Sequence of chain 1.A:
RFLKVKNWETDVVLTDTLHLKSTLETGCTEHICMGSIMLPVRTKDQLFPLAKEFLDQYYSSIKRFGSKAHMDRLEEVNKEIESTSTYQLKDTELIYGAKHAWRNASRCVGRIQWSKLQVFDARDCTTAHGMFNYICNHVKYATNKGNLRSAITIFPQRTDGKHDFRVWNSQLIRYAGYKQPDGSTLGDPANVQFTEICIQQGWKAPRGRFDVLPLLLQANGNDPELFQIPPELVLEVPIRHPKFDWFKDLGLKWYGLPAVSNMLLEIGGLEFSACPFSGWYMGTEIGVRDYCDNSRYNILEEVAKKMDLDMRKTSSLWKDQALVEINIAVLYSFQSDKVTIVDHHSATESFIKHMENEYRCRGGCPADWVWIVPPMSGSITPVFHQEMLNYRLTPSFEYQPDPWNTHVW

Binding-site contacts:
Ligand atom C5' contacts residue TRP382 of chain 1.A at 3.4 Å (hydrophobic).
Ligand atom F13 contacts residue PRO269 of chain 1.A at 3.6 Å.
Ligand atom C1 contacts residue GLN182 of chain 1.A at 3.6 Å.
Ligand atom C15 contacts residue TRP291 of chain 1.A at 3.2 Å (hydrophobic).
Ligand atom C2' contacts residue H4B1 of chain 1.D at 3.6 Å.
Ligand atom C3 contacts residue VAL271 of chain 1.A at 3.7 Å (hydrophobic).
Ligand atom C16 contacts residue GLU296 of chain 1.A at 3.0 Å.
Ligand atom C15 contacts residue HEM1 of chain 1.C at 3.5 Å.
Ligand atom N6A contacts residue ARG118 of chain 1.A at 3.5 Å (salt-bridge).
Ligand atom N2 contacts residue HEM1 of chain 1.C at 3.0 Å (h-bond).
Ligand atom N1' contacts residue HEM1 of chain 1.C at 2.8 Å (h-bond).
Ligand atom C2 contacts residue GLN182 of chain 1.A at 3.4 Å.
Ligand atom C8A contacts residue TRP10 of chain 1.B at 3.5 Å (hydrophobic).
Ligand atom F13 contacts residue PHE288 of chain 1.A at 3.6 Å.
Ligand atom C3 contacts residue GLU296 of chain 1.A at 3.6 Å.
Ligand atom C11 contacts residue GLU296 of chain 1.A at 3.6 Å.
Ligand atom C5' contacts residue H4B1 of chain 1.D at 3.3 Å.
Ligand atom C4 contacts residue GLU296 of chain 1.A at 3.4 Å.
Ligand atom C4A contacts residue TYR410 of chain 1.A at 3.5 Å (hydrophobic).
Ligand atom C5' contacts residue HEM1 of chain 1.C at 3.7 Å.
Ligand atom C14 contacts residue HEM1 of chain 1.C at 3.5 Å.
Ligand atom C4A contacts residue MET40 of chain 1.A at 3.6 Å (hydrophobic).
Ligand atom C4 contacts residue HEM1 of chain 1.C at 3.2 Å.
Ligand atom F13 contacts residue SER289 of chain 1.A at 3.6 Å.
Ligand atom C12 contacts residue VAL271 of chain 1.A at 3.7 Å (hydrophobic).
Ligand atom C14 contacts residue PRO269 of chain 1.A at 3.6 Å (hydrophobic).
Ligand atom N1A contacts residue HEM1 of chain 1.C at 2.8 Å (h-bond).
Ligand atom O1 contacts residue HEM1 of chain 1.C at 3.5 Å (h-bond).
Ligand atom C5A contacts residue TYR410 of chain 1.A at 3.4 Å (hydrophobic).
Ligand atom C6A contacts residue TYR410 of chain 1.A at 3.4 Å (hydrophobic).
Ligand atom N1' contacts residue H4B1 of chain 1.D at 2.7 Å (h-bond).
Ligand atom F5 contacts residue HEM1 of chain 1.C at 3.3 Å.
Ligand atom C1 contacts residue HEM1 of chain 1.C at 3.6 Å.
Ligand atom C2' contacts residue HEM1 of chain 1.C at 3.1 Å.
Ligand atom F5 contacts residue VAL271 of chain 1.A at 3.6 Å.
Ligand atom C6A contacts residue HEM1 of chain 1.C at 3.6 Å.
Ligand atom C14 contacts residue TRP291 of chain 1.A at 3.6 Å (hydrophobic).
Ligand atom N6A contacts residue HEM1 of chain 1.C at 2.6 Å (h-bond).
Ligand atom C15 contacts residue GLU296 of chain 1.A at 3.6 Å.
Ligand atom F13 contacts residue GLY290 of chain 1.A at 3.2 Å.

Sequence of chain 1.B:
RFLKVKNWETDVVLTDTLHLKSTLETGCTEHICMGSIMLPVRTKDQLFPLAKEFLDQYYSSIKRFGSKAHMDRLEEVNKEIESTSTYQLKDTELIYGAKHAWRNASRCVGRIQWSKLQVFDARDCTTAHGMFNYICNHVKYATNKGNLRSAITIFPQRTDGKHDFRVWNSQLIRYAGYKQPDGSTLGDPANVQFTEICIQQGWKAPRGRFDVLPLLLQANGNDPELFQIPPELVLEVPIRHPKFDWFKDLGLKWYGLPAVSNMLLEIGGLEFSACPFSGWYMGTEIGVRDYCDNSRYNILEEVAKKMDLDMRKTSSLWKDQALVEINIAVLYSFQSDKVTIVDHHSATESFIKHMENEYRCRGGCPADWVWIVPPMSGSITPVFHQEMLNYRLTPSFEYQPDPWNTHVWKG

This small molecule binds to this protein.
Small molecule (SMILES): Cc1cc(N)nc(C[C@@H]2CNC[C@@H]2OCCNC[C@H](F)c2cccc(F)c2)c1